Sequence of chain 1.B:
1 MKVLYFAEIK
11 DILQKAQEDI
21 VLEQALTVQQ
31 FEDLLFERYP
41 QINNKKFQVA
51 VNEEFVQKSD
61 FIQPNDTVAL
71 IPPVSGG

Sequence of chain 1.A:
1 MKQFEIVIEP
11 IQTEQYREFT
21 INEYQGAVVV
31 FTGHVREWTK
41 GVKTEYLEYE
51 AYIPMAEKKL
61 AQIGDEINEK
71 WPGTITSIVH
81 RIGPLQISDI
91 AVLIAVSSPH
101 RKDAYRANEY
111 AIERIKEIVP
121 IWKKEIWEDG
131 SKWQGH

Sequence of chain 1.G:
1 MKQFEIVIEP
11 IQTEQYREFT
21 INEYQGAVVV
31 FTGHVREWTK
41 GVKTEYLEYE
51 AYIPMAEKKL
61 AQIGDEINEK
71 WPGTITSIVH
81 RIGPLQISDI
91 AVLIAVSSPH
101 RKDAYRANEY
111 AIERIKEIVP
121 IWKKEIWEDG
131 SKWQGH

A protein and the small-molecule ligand that binds it are described below.
Small molecule (SMILES): Nc1nc2c(c(=O)[nH]1)N[C@H]1C(=O)[C@H]3O[P](=O)(O)OC[C@H]3O[C@H]1N2

Binding-site contacts:
Ligand atom C10 contacts residue PRO99 of chain 1.G at 3.8 Å (hydrophobic).
Ligand atom C10 contacts residue ARG101 of chain 1.G at 3.8 Å.
Ligand atom C7' contacts residue GLY77 of chain 1.B at 3.6 Å.
Ligand atom N5' contacts residue LYS123 of chain 1.A at 3.0 Å (salt-bridge).
Ligand atom C7 contacts residue HIS34 of chain 1.A at 3.3 Å.
Ligand atom O4' contacts residue LYS123 of chain 1.A at 3.0 Å (salt-bridge).
Ligand atom C6' contacts residue GLY77 of chain 1.B at 3.6 Å.
Ligand atom C7 contacts residue GLY26 of chain 1.G at 3.8 Å.
Ligand atom N2' contacts residue THR44 of chain 1.A at 3.1 Å (h-bond).
Ligand atom C4B contacts residue ARG36 of chain 1.A at 3.8 Å.
Ligand atom O10 contacts residue GLY77 of chain 1.B at 2.8 Å.
Ligand atom C2' contacts residue ARG36 of chain 1.A at 3.7 Å.
Ligand atom C10 contacts residue ALA27 of chain 1.G at 3.8 Å (hydrophobic).
Ligand atom O1 contacts residue PRO99 of chain 1.G at 3.5 Å (h-bond).
Ligand atom O1 contacts residue HIS100 of chain 1.G at 3.4 Å.
Ligand atom C2' contacts residue GLU125 of chain 1.A at 3.8 Å.
Ligand atom C4A contacts residue LYS123 of chain 1.A at 3.6 Å.
Ligand atom O4 contacts residue HIS100 of chain 1.G at 2.7 Å (h-bond).
Ligand atom C9' contacts residue GLY26 of chain 1.G at 3.1 Å.
Ligand atom N2' contacts residue ARG36 of chain 1.A at 3.0 Å (salt-bridge).
Ligand atom C10 contacts residue GLY26 of chain 1.G at 3.3 Å.
Ligand atom C9' contacts residue ARG36 of chain 1.A at 3.8 Å.
Ligand atom C10 contacts residue ARG36 of chain 1.A at 3.6 Å.
Ligand atom N8' contacts residue ARG36 of chain 1.A at 3.7 Å.
Ligand atom O9' contacts residue GLY26 of chain 1.G at 3.2 Å (h-bond).
Ligand atom N8' contacts residue HIS34 of chain 1.A at 2.8 Å (h-bond).
Ligand atom C7' contacts residue LYS116 of chain 1.A at 3.5 Å.
Ligand atom O9' contacts residue ARG36 of chain 1.A at 2.9 Å (salt-bridge).
Ligand atom O10 contacts residue LYS123 of chain 1.A at 3.5 Å (salt-bridge).
Ligand atom O10 contacts residue LYS116 of chain 1.A at 2.6 Å (salt-bridge).
Ligand atom C6' contacts residue LYS123 of chain 1.A at 3.6 Å.
Ligand atom O2 contacts residue ARG101 of chain 1.G at 2.9 Å (salt-bridge).
Ligand atom N3' contacts residue GLU125 of chain 1.A at 3.0 Å (salt-bridge).
Ligand atom N1' contacts residue ARG36 of chain 1.A at 3.2 Å (salt-bridge).
Ligand atom O1 contacts residue ARG36 of chain 1.A at 3.0 Å (salt-bridge).
Ligand atom N2' contacts residue GLU125 of chain 1.A at 3.6 Å.
Ligand atom O1 contacts residue ARG101 of chain 1.G at 3.6 Å (salt-bridge).
Ligand atom O3 contacts residue LYS116 of chain 1.A at 3.8 Å.
Ligand atom P contacts residue HIS100 of chain 1.G at 3.7 Å.
Ligand atom C4' contacts residue LYS123 of chain 1.A at 3.7 Å.